Binding-site contacts:
Ligand atom C7 contacts residue ASN57 of chain 1.A at 3.5 Å.
Ligand atom O5 contacts residue THR48 of chain 1.A at 3.6 Å.
Ligand atom C3 contacts residue ASN57 of chain 1.A at 3.8 Å.
Ligand atom C1 contacts residue THR59 of chain 1.A at 4.4 Å.
Ligand atom C2 contacts residue THR48 of chain 1.A at 4.0 Å.
Ligand atom N2 contacts residue ASN57 of chain 1.A at 2.9 Å (h-bond).
Ligand atom O5 contacts residue THR59 of chain 1.A at 4.3 Å.
Ligand atom O5 contacts residue LEU60 of chain 1.A at 3.7 Å.
Ligand atom C6 contacts residue THR59 of chain 1.A at 4.2 Å.
Ligand atom C2 contacts residue ASN57 of chain 1.A at 2.5 Å.
Ligand atom O7 contacts residue ASN57 of chain 1.A at 3.9 Å.
Ligand atom C5 contacts residue THR48 of chain 1.A at 4.3 Å.
Ligand atom O6 contacts residue THR48 of chain 1.A at 3.7 Å.
Ligand atom C4 contacts residue THR48 of chain 1.A at 4.2 Å.
Ligand atom C1 contacts residue THR48 of chain 1.A at 4.1 Å.
Ligand atom C5 contacts residue LEU60 of chain 1.A at 4.5 Å (hydrophobic).
Ligand atom C1 contacts residue ASN57 of chain 1.A at 1.4 Å.
Ligand atom O5 contacts residue ASN57 of chain 1.A at 2.4 Å (h-bond).
Ligand atom C6 contacts residue LEU60 of chain 1.A at 3.9 Å (hydrophobic).
Ligand atom C4 contacts residue ASN57 of chain 1.A at 4.2 Å.
Ligand atom O6 contacts residue LEU60 of chain 1.A at 3.9 Å.
Ligand atom C5 contacts residue ASN57 of chain 1.A at 3.6 Å.
Ligand atom C5 contacts residue THR59 of chain 1.A at 4.2 Å.

The protein below binds the small molecule below.
Small molecule (SMILES): CC(=O)N[C@@H]1[C@@H](O)[C@H](O)[C@@H](CO)O[C@H]1O

Sequence of chain 1.A:
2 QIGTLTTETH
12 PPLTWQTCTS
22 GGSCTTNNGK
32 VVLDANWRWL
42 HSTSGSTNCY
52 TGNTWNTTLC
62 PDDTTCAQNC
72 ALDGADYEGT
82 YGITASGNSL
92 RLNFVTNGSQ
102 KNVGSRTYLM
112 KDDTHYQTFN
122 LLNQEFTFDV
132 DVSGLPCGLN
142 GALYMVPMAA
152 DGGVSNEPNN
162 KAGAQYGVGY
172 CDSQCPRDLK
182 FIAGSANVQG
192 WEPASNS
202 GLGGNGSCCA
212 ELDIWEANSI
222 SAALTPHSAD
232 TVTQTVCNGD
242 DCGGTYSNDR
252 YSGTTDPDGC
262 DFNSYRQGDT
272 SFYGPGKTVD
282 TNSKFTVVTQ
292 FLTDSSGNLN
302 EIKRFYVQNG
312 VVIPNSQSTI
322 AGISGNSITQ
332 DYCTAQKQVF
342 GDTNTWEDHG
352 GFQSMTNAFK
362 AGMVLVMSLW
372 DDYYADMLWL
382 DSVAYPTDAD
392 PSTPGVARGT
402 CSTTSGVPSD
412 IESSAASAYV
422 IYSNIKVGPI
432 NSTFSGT